This small molecule binds to this protein.
Small molecule (SMILES): CC(=O)N[C@H]1[C@H](O[C@H]2[C@H](O)[C@@H](NC(C)=O)CO[C@@H]2CO)O[C@H](CO)[C@@H](O)[C@@H]1O

Sequence of chain 1.A:
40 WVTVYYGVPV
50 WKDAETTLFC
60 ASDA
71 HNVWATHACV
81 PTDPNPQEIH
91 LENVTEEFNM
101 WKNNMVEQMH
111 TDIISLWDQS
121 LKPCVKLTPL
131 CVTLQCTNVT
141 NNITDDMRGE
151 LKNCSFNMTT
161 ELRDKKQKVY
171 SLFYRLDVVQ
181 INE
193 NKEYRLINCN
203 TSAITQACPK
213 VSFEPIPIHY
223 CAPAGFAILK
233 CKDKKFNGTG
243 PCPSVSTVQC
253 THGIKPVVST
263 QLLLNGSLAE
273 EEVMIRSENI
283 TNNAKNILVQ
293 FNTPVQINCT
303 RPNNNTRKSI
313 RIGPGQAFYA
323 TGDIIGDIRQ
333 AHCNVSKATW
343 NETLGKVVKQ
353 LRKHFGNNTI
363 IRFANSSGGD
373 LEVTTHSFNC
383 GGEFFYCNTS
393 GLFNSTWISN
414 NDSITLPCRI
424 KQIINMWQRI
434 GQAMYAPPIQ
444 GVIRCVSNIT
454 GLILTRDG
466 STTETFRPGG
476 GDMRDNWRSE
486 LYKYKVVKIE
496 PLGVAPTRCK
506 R

Binding-site contacts:
Ligand atom C1 contacts residue ASN390 of chain 1.A at 1.5 Å.
Ligand atom O5 contacts residue ASN390 of chain 1.A at 2.4 Å (h-bond).
Ligand atom O3 contacts residue NAG1 of chain 1.GA at 4.4 Å.
Ligand atom C3 contacts residue ASN390 of chain 1.A at 3.7 Å.
Ligand atom C7 contacts residue NAG1 of chain 1.GA at 3.7 Å.
Ligand atom C3 contacts residue NAG1 of chain 1.GA at 4.2 Å.
Ligand atom C5 contacts residue ASN390 of chain 1.A at 3.7 Å.
Ligand atom C6 contacts residue NAG1 of chain 1.GA at 4.5 Å.
Ligand atom C1 contacts residue SER392 of chain 1.A at 3.9 Å.
Ligand atom O5 contacts residue SER392 of chain 1.A at 3.6 Å.
Ligand atom C6 contacts residue SER392 of chain 1.A at 4.0 Å.
Ligand atom C8 contacts residue NAG1 of chain 1.GA at 3.4 Å.
Ligand atom O7 contacts residue NAG1 of chain 1.GA at 4.3 Å.
Ligand atom N2 contacts residue NAG1 of chain 1.GA at 3.1 Å (h-bond).
Ligand atom C6 contacts residue NAG1 of chain 1.JA at 4.3 Å.
Ligand atom N2 contacts residue ASN390 of chain 1.A at 2.9 Å (h-bond).
Ligand atom C2 contacts residue ASN390 of chain 1.A at 2.5 Å.
Ligand atom C4 contacts residue ASN390 of chain 1.A at 4.2 Å.
Ligand atom O7 contacts residue ASN390 of chain 1.A at 3.8 Å.
Ligand atom C5 contacts residue SER392 of chain 1.A at 3.6 Å.
Ligand atom C7 contacts residue ASN390 of chain 1.A at 3.5 Å.
Ligand atom O6 contacts residue SER392 of chain 1.A at 4.3 Å.
Ligand atom C2 contacts residue NAG1 of chain 1.GA at 4.1 Å.
Ligand atom C8 contacts residue NAG1 of chain 1.JA at 3.4 Å.